Sequence of chain 1.B:
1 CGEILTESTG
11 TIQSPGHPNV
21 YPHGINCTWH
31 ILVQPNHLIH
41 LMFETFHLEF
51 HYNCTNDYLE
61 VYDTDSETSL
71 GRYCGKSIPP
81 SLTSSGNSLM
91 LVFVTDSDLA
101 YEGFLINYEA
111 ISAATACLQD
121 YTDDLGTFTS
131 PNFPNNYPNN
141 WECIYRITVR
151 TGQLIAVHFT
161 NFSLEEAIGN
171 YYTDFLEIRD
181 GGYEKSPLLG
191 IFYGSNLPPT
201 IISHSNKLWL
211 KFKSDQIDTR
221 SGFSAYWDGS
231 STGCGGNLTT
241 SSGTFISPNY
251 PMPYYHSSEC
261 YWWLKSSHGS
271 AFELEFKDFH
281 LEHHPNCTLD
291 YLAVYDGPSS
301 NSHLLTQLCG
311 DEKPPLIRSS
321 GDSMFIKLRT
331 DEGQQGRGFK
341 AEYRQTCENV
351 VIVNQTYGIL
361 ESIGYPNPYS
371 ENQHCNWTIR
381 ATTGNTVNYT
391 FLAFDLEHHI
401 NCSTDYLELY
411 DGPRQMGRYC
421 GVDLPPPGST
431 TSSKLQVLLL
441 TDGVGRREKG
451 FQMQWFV

A small-molecule ligand and the protein it binds are described below.
Small molecule (SMILES): CC(=O)N[C@@H]1[C@@H](O)[C@H](O)[C@@H](CO)O[C@H]1O

Binding-site contacts:
Ligand atom N2 contacts residue ASN354 of chain 1.B at 3.7 Å.
Ligand atom C5 contacts residue ASN354 of chain 1.B at 3.0 Å.
Ligand atom O5 contacts residue ASN354 of chain 1.B at 2.4 Å (h-bond).
Ligand atom C7 contacts residue THR382 of chain 1.B at 4.4 Å.
Ligand atom N2 contacts residue THR382 of chain 1.B at 4.4 Å.
Ligand atom C1 contacts residue ASN354 of chain 1.B at 1.4 Å.
Ligand atom C2 contacts residue ASN354 of chain 1.B at 2.7 Å.
Ligand atom C3 contacts residue ASN354 of chain 1.B at 3.6 Å.
Ligand atom C8 contacts residue VAL353 of chain 1.B at 4.2 Å (hydrophobic).
Ligand atom C7 contacts residue ASN354 of chain 1.B at 4.5 Å.
Ligand atom C6 contacts residue ASN354 of chain 1.B at 3.1 Å.
Ligand atom C8 contacts residue THR382 of chain 1.B at 3.4 Å.
Ligand atom O7 contacts residue VAL353 of chain 1.B at 4.3 Å.
Ligand atom C4 contacts residue ASN354 of chain 1.B at 3.4 Å.
Ligand atom C7 contacts residue VAL353 of chain 1.B at 4.1 Å (hydrophobic).
Ligand atom O6 contacts residue ASN354 of chain 1.B at 4.0 Å.